Binding-site contacts:
Ligand atom O14 contacts residue SER84 of chain 1.B at 3.5 Å.
Ligand atom F4 contacts residue PHE157 of chain 1.B at 3.2 Å.
Ligand atom C5 contacts residue PHE157 of chain 1.B at 3.8 Å (hydrophobic).
Ligand atom O14 contacts residue GLY83 of chain 1.B at 3.1 Å (h-bond).
Ligand atom C22 contacts residue TYR247 of chain 1.B at 3.4 Å (hydrophobic).
Ligand atom C15 contacts residue ASP277 of chain 1.B at 3.3 Å.
Ligand atom C3 contacts residue PHE157 of chain 1.B at 3.7 Å (hydrophobic).
Ligand atom C15 contacts residue THR280 of chain 1.B at 3.6 Å.
Ligand atom O21 contacts residue GLY83 of chain 1.B at 3.2 Å (h-bond).
Ligand atom O14 contacts residue ASP81 of chain 1.B at 2.6 Å (salt-bridge).
Ligand atom C26 contacts residue ILE175 of chain 1.B at 3.8 Å (hydrophobic).
Ligand atom C9 contacts residue ILE167 of chain 1.B at 3.8 Å (hydrophobic).
Ligand atom C9 contacts residue ASP81 of chain 1.B at 3.3 Å.
Ligand atom N17 contacts residue GLY83 of chain 1.B at 2.9 Å (h-bond).
Ligand atom C30 contacts residue THR121 of chain 1.B at 3.5 Å.
Ligand atom C33 contacts residue GLY279 of chain 1.B at 3.7 Å.
Ligand atom C18 contacts residue ASP277 of chain 1.B at 3.2 Å.
Ligand atom C12 contacts residue ASP81 of chain 1.B at 3.4 Å.
Ligand atom O29 contacts residue THR121 of chain 1.B at 3.0 Å (h-bond).
Ligand atom C24 contacts residue TYR247 of chain 1.B at 3.6 Å (hydrophobic).
Ligand atom O14 contacts residue TYR120 of chain 1.B at 3.6 Å.
Ligand atom C2 contacts residue TYR120 of chain 1.B at 3.5 Å (hydrophobic).
Ligand atom N17 contacts residue ASP277 of chain 1.B at 2.7 Å (salt-bridge).
Ligand atom C23 contacts residue TYR247 of chain 1.B at 3.4 Å (hydrophobic).
Ligand atom F4 contacts residue GLY123 of chain 1.B at 3.5 Å.
Ligand atom F4 contacts residue TYR120 of chain 1.B at 3.8 Å.
Ligand atom F7 contacts residue TRP164 of chain 1.B at 3.4 Å.
Ligand atom O21 contacts residue TYR247 of chain 1.B at 3.5 Å.
Ligand atom O34 contacts residue THR121 of chain 1.B at 3.1 Å (h-bond).
Ligand atom C18 contacts residue GLY83 of chain 1.B at 3.5 Å.
Ligand atom C9 contacts residue GLY279 of chain 1.B at 3.5 Å.
Ligand atom N31 contacts residue THR280 of chain 1.B at 3.7 Å.
Ligand atom C10 contacts residue GLY279 of chain 1.B at 3.6 Å.
Ligand atom C8 contacts residue GLY279 of chain 1.B at 3.5 Å.
Ligand atom C18 contacts residue ILE275 of chain 1.B at 3.7 Å (hydrophobic).
Ligand atom F7 contacts residue ILE159 of chain 1.B at 3.5 Å.
Ligand atom C8 contacts residue LEU79 of chain 1.B at 3.5 Å (hydrophobic).
Ligand atom C32 contacts residue THR121 of chain 1.B at 3.5 Å.
Ligand atom O34 contacts residue TYR120 of chain 1.B at 3.3 Å.
Ligand atom N31 contacts residue GLY279 of chain 1.B at 2.8 Å (h-bond).

Sequence of chain 1.B:
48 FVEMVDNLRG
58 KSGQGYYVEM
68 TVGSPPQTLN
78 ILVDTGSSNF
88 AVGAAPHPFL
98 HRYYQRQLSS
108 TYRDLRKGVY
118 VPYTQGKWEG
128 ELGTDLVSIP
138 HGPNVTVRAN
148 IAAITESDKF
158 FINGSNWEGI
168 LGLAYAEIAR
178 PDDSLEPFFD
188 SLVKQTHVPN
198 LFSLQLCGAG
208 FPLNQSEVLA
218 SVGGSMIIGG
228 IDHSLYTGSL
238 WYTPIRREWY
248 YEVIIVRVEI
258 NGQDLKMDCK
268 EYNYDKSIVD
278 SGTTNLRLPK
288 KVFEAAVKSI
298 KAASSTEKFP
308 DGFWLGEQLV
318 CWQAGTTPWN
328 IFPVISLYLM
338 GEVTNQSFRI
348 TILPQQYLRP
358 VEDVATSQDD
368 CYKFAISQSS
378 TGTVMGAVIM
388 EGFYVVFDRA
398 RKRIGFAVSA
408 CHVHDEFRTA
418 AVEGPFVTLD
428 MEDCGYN

The small molecule below binds the protein below.
Small molecule (SMILES): CC(=O)N[C@@H](Cc1cc(F)cc(F)c1)[C@H](O)[C@H]1CO[C@@H](OCC2CCCCC2)CN1